Binding-site contacts:
Ligand atom C7 contacts residue ASN12 of chain 47.E at 3.9 Å.
Ligand atom O5 contacts residue ASN12 of chain 47.E at 2.7 Å (h-bond).
Ligand atom C1 contacts residue ASN12 of chain 47.E at 2.2 Å.
Ligand atom O7 contacts residue ASN12 of chain 47.E at 3.6 Å.
Ligand atom N2 contacts residue ASN12 of chain 47.E at 3.8 Å.
Ligand atom C5 contacts residue ASN12 of chain 47.E at 4.1 Å.
Ligand atom C2 contacts residue ASN12 of chain 47.E at 3.3 Å.

The small molecule below binds the protein below.
Small molecule (SMILES): CC(=O)N[C@H]1[C@H](O[C@H]2[C@H](O)[C@@H](NC(C)=O)CO[C@@H]2CO)O[C@H](CO)[C@@H](O)[C@@H]1O

Sequence of chain 47.E:
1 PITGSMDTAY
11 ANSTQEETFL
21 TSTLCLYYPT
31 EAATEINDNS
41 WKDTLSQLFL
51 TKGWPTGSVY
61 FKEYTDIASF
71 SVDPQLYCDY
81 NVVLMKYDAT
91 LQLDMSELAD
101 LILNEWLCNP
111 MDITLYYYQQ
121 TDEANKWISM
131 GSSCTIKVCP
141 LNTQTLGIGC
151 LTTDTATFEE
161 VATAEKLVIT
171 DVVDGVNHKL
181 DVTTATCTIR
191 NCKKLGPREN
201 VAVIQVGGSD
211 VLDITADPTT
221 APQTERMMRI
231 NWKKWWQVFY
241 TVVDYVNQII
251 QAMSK